Sequence of chain 1.A:
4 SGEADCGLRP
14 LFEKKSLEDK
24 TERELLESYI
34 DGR

The protein below binds the small molecule below.
Small molecule (SMILES): N[C@H](Cc1ccccc1)C(=O)N1CCC[C@H]1C(=O)NCc1ccc(Cl)s1

Binding-site contacts:
Ligand atom C10 contacts residue ILE254 of chain 1.B at 4.1 Å (hydrophobic).
Ligand atom C15 contacts residue GLY5 of chain 1.A at 4.0 Å.
Ligand atom O contacts residue GLN251 of chain 1.B at 4.0 Å.
Ligand atom C12 contacts residue GLU6 of chain 1.A at 3.6 Å.
Ligand atom C8 contacts residue LEU120 of chain 1.B at 3.7 Å (hydrophobic).
Ligand atom CL contacts residue PRO121 of chain 1.B at 2.6 Å.
Ligand atom C10 contacts residue ILE33 of chain 1.B at 3.5 Å (hydrophobic).
Ligand atom C9 contacts residue ILE254 of chain 1.B at 3.9 Å (hydrophobic).
Ligand atom C16 contacts residue GLU6 of chain 1.A at 3.4 Å.
Ligand atom C16 contacts residue GLY5 of chain 1.A at 3.8 Å.
Ligand atom C15 contacts residue SER34 of chain 1.B at 3.6 Å.
Ligand atom C13 contacts residue GLU6 of chain 1.A at 3.7 Å.
Ligand atom C8 contacts residue PRO121 of chain 1.B at 3.3 Å (hydrophobic).
Ligand atom C16 contacts residue ILE33 of chain 1.B at 3.5 Å (hydrophobic).
Ligand atom C15 contacts residue GLU6 of chain 1.A at 3.5 Å.
Ligand atom C15 contacts residue SER4 of chain 1.A at 3.6 Å.
Ligand atom S contacts residue LEU120 of chain 1.B at 3.7 Å.
Ligand atom C8 contacts residue LYS247 of chain 1.B at 3.7 Å.
Ligand atom C4 contacts residue ILE250 of chain 1.B at 3.9 Å (hydrophobic).
Ligand atom C4 contacts residue GLN251 of chain 1.B at 4.1 Å.
Ligand atom O contacts residue ILE254 of chain 1.B at 3.9 Å.
Ligand atom C7 contacts residue LEU120 of chain 1.B at 4.1 Å (hydrophobic).
Ligand atom C7 contacts residue PRO121 of chain 1.B at 3.2 Å (hydrophobic).
Ligand atom C14 contacts residue GLU6 of chain 1.A at 3.7 Å.
Ligand atom C7 contacts residue LYS247 of chain 1.B at 3.7 Å.
Ligand atom CL contacts residue VAL243 of chain 1.B at 4.0 Å.
Ligand atom C17 contacts residue GLU6 of chain 1.A at 3.6 Å.
Ligand atom C9 contacts residue LEU120 of chain 1.B at 4.0 Å (hydrophobic).
Ligand atom C6 contacts residue LYS247 of chain 1.B at 3.7 Å.
Ligand atom C14 contacts residue SER4 of chain 1.A at 3.9 Å.
Ligand atom S contacts residue LYS247 of chain 1.B at 3.6 Å.
Ligand atom C5 contacts residue LYS247 of chain 1.B at 3.6 Å.
Ligand atom C18 contacts residue GLU6 of chain 1.A at 3.7 Å.
Ligand atom S contacts residue ILE250 of chain 1.B at 3.9 Å.
Ligand atom CL contacts residue PHE244 of chain 1.B at 3.4 Å.
Ligand atom C11 contacts residue ILE254 of chain 1.B at 4.1 Å (hydrophobic).
Ligand atom C10 contacts residue SER34 of chain 1.B at 4.1 Å.
Ligand atom C9 contacts residue ILE33 of chain 1.B at 3.9 Å (hydrophobic).
Ligand atom CL contacts residue LEU120 of chain 1.B at 4.0 Å.
Ligand atom C15 contacts residue ILE33 of chain 1.B at 4.1 Å (hydrophobic).

Sequence of chain 1.B:
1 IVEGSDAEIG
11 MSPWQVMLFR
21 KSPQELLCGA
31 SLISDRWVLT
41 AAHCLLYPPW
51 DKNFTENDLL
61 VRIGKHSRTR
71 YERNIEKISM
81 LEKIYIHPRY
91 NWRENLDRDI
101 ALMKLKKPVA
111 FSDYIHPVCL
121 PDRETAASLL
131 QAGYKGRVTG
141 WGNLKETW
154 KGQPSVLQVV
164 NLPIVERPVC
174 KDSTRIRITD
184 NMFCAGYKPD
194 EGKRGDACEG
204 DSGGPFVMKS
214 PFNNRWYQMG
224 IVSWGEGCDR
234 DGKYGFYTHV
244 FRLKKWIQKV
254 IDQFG